Sequence of chain 1.B:
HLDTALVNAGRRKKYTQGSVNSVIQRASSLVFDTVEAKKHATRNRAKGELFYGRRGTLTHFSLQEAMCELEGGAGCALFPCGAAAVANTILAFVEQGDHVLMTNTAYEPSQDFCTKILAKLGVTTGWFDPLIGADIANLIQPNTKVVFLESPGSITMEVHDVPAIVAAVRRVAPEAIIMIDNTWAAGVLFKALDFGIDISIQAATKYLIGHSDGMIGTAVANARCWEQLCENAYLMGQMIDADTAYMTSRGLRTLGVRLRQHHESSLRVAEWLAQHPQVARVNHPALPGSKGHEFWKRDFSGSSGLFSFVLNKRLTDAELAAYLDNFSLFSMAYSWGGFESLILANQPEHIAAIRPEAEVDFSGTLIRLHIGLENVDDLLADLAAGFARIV

The small molecule below binds the protein below.
Small molecule (SMILES): NCC(=O)O

Sequence of chain 1.C:
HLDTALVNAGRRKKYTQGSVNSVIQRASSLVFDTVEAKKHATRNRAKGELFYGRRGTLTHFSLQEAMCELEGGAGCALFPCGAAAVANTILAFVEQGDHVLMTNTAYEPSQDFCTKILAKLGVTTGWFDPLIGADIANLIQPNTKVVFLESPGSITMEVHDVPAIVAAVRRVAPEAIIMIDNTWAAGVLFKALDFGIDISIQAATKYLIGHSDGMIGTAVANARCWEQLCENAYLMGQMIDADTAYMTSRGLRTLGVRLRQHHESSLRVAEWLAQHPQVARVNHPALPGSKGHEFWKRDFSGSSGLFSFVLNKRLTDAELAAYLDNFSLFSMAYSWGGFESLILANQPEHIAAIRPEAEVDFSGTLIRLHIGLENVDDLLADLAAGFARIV

Binding-site contacts:
Ligand atom N contacts residue PLP1 of chain 1.L at 2.3 Å.
Ligand atom C contacts residue LYS218 of chain 1.B at 4.2 Å.
Ligand atom O contacts residue LYS218 of chain 1.B at 4.2 Å.
Ligand atom CA contacts residue PLP1 of chain 1.L at 3.5 Å.
Ligand atom N contacts residue TYR119 of chain 1.B at 3.0 Å (h-bond).
Ligand atom OXT contacts residue SER347 of chain 1.B at 3.0 Å (h-bond).
Ligand atom CA contacts residue TYR119 of chain 1.B at 3.3 Å (hydrophobic).
Ligand atom C contacts residue TRP348 of chain 1.B at 3.8 Å (hydrophobic).
Ligand atom OXT contacts residue TYR346 of chain 1.B at 3.5 Å.
Ligand atom C contacts residue SER347 of chain 1.B at 3.6 Å.
Ligand atom N contacts residue LYS218 of chain 1.B at 2.6 Å (salt-bridge).
Ligand atom OXT contacts residue ARG380 of chain 1.B at 3.0 Å (salt-bridge).
Ligand atom OXT contacts residue TRP348 of chain 1.B at 4.2 Å.
Ligand atom O contacts residue TYR119 of chain 1.B at 4.0 Å.
Ligand atom O contacts residue ARG380 of chain 1.B at 3.0 Å (salt-bridge).
Ligand atom N contacts residue TYR64 of chain 1.C at 4.4 Å.
Ligand atom O contacts residue TRP348 of chain 1.B at 3.1 Å (h-bond).
Ligand atom CA contacts residue TYR64 of chain 1.C at 4.1 Å (hydrophobic).
Ligand atom CA contacts residue TRP348 of chain 1.B at 4.4 Å (hydrophobic).
Ligand atom O contacts residue PLP1 of chain 1.L at 3.9 Å.
Ligand atom CA contacts residue LYS218 of chain 1.B at 3.5 Å.
Ligand atom C contacts residue ARG380 of chain 1.B at 3.6 Å.
Ligand atom N contacts residue TRP348 of chain 1.B at 4.1 Å.
Ligand atom C contacts residue TYR119 of chain 1.B at 4.2 Å (hydrophobic).
Ligand atom CA contacts residue SER347 of chain 1.B at 3.8 Å.